The protein below binds the small molecule below.
Small molecule (SMILES): CC(=O)N1CC[C@@H](C(=O)Nc2cncc3ccccc23)c2cc(Cl)ccc21

Binding-site contacts:
Ligand atom C11 contacts residue ASN142 of chain 1.A at 3.6 Å.
Ligand atom C18 contacts residue ARG188 of chain 1.A at 3.7 Å.
Ligand atom O1 contacts residue GLU166 of chain 1.A at 3.3 Å (salt-bridge).
Ligand atom O contacts residue GLN189 of chain 1.A at 3.0 Å (h-bond).
Ligand atom CL contacts residue HIS41 of chain 1.A at 3.7 Å.
Ligand atom CL contacts residue ASP187 of chain 1.A at 2.9 Å.
Ligand atom C9 contacts residue PHE140 of chain 1.A at 3.8 Å (hydrophobic).
Ligand atom C8 contacts residue GLU166 of chain 1.A at 3.5 Å.
Ligand atom C18 contacts residue MET165 of chain 1.A at 3.7 Å (hydrophobic).
Ligand atom N2 contacts residue SER144 of chain 1.A at 3.5 Å (h-bond).
Ligand atom CL contacts residue MET165 of chain 1.A at 3.8 Å.
Ligand atom C16 contacts residue HIS41 of chain 1.A at 3.7 Å.
Ligand atom C7 contacts residue HIS163 of chain 1.A at 3.0 Å.
Ligand atom C8 contacts residue PHE140 of chain 1.A at 3.2 Å (hydrophobic).
Ligand atom N2 contacts residue HIS163 of chain 1.A at 2.7 Å (h-bond).
Ligand atom C10 contacts residue PHE140 of chain 1.A at 3.6 Å (hydrophobic).
Ligand atom C7 contacts residue GLU166 of chain 1.A at 3.7 Å.
Ligand atom C17 contacts residue MET49 of chain 1.A at 3.6 Å (hydrophobic).
Ligand atom C17 contacts residue MET165 of chain 1.A at 3.4 Å (hydrophobic).
Ligand atom N2 contacts residue GLU166 of chain 1.A at 3.7 Å.
Ligand atom N1 contacts residue CYS145 of chain 1.A at 3.5 Å (h-bond).
Ligand atom C1 contacts residue GLN189 of chain 1.A at 3.8 Å.
Ligand atom C3 contacts residue DMS1 of chain 1.F at 3.7 Å.
Ligand atom C12 contacts residue ASN142 of chain 1.A at 3.8 Å.
Ligand atom C8 contacts residue LEU141 of chain 1.A at 3.8 Å (hydrophobic).
Ligand atom C16 contacts residue HIS164 of chain 1.A at 3.3 Å.
Ligand atom N2 contacts residue PHE140 of chain 1.A at 3.6 Å.
Ligand atom C10 contacts residue GLU166 of chain 1.A at 3.7 Å.
Ligand atom C16 contacts residue MET165 of chain 1.A at 3.5 Å (hydrophobic).
Ligand atom C18 contacts residue MET49 of chain 1.A at 3.5 Å (hydrophobic).
Ligand atom C9 contacts residue ASN142 of chain 1.A at 3.8 Å.
Ligand atom C10 contacts residue LEU141 of chain 1.A at 3.6 Å (hydrophobic).
Ligand atom C13 contacts residue ASN142 of chain 1.A at 3.7 Å.
Ligand atom C19 contacts residue MET49 of chain 1.A at 3.8 Å (hydrophobic).
Ligand atom C contacts residue GLU166 of chain 1.A at 3.8 Å.
Ligand atom C9 contacts residue LEU141 of chain 1.A at 3.6 Å (hydrophobic).
Ligand atom O1 contacts residue MET165 of chain 1.A at 3.5 Å.
Ligand atom C9 contacts residue GLU166 of chain 1.A at 3.9 Å.
Ligand atom C10 contacts residue ASN142 of chain 1.A at 3.5 Å.
Ligand atom C8 contacts residue HIS163 of chain 1.A at 3.9 Å.

Sequence of chain 1.A:
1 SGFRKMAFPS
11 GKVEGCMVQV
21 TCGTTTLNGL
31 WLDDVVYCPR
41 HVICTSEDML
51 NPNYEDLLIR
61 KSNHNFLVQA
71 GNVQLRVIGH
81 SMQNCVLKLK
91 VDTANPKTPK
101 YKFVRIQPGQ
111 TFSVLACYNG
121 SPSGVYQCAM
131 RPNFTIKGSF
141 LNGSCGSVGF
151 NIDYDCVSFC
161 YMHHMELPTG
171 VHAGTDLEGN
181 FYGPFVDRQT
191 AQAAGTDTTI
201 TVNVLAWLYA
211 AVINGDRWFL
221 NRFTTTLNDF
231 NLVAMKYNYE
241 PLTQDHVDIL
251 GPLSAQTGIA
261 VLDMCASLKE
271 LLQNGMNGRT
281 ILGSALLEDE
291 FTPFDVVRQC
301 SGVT

Sequence of chain 2.A:
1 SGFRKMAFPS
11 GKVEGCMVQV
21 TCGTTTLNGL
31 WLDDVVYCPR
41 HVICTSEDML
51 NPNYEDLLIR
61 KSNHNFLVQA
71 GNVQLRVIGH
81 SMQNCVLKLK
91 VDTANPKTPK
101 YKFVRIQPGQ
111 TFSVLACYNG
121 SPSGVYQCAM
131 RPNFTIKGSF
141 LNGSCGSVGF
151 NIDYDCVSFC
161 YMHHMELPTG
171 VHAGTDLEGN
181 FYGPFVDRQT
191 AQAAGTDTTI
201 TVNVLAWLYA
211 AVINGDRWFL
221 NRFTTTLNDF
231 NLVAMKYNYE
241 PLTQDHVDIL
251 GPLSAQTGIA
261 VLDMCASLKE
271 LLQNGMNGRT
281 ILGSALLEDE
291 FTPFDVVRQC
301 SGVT